The protein below binds the small molecule below.
Small molecule (SMILES): C[C@H](NC(=O)[C@H](C)NC(=O)[C@@H](N)CCCCN)C(=O)N[C@@H](CCCN=C(N)N)C(=O)N[C@@H](CCCCN(C)C)C(=O)N[C@@H](CO)C(=O)N[C@@H](C)C(=O)N1CCC[C@H]1C=O

Sequence of chain 1.A:
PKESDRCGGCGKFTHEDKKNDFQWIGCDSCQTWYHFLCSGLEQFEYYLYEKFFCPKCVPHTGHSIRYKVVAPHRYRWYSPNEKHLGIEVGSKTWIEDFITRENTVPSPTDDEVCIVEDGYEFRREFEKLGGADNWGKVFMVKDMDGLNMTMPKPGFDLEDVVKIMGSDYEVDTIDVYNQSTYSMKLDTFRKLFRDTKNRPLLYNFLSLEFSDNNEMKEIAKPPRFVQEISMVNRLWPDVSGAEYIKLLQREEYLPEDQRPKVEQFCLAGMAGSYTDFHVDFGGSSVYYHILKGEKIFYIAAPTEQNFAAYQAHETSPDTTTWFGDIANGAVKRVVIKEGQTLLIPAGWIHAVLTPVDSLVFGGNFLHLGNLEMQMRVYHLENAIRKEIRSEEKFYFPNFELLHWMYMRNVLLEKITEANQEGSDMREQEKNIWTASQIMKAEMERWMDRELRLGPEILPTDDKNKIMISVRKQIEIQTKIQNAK

Binding-site contacts:
Ligand atom CB contacts residue PHE428 of chain 1.A at 3.6 Å (hydrophobic).
Ligand atom CH1 contacts residue OGA1 of chain 1.G at 3.0 Å.
Ligand atom CD contacts residue ASN398 of chain 1.A at 3.3 Å.
Ligand atom CA contacts residue SER241 of chain 1.A at 3.7 Å.
Ligand atom CH1 contacts residue ASP314 of chain 1.A at 2.9 Å.
Ligand atom NZ contacts residue OGA1 of chain 1.G at 2.6 Å (h-bond).
Ligand atom O contacts residue THR215 of chain 1.A at 2.9 Å (h-bond).
Ligand atom NH1 contacts residue TYR344 of chain 1.A at 3.6 Å (h-bond).
Ligand atom CE contacts residue LEU240 of chain 1.A at 3.4 Å (hydrophobic).
Ligand atom OG contacts residue LYS427 of chain 1.A at 3.3 Å.
Ligand atom CD contacts residue THR215 of chain 1.A at 3.5 Å.
Ligand atom N contacts residue LYS427 of chain 1.A at 2.9 Å (salt-bridge).
Ligand atom CH2 contacts residue OGA1 of chain 1.G at 3.1 Å.
Ligand atom NZ contacts residue ASN398 of chain 1.A at 3.7 Å.
Ligand atom NH2 contacts residue GLU348 of chain 1.A at 3.1 Å (salt-bridge).
Ligand atom CE contacts residue GLN77 of chain 1.A at 3.2 Å.
Ligand atom C contacts residue ILE208 of chain 1.A at 3.7 Å (hydrophobic).
Ligand atom CB contacts residue GLN213 of chain 1.A at 3.4 Å.
Ligand atom O contacts residue SER214 of chain 1.A at 3.2 Å.
Ligand atom CE contacts residue THR215 of chain 1.A at 3.6 Å.
Ligand atom O contacts residue SER241 of chain 1.A at 3.0 Å.
Ligand atom O contacts residue PHE428 of chain 1.A at 3.5 Å.
Ligand atom CZ contacts residue HIS312 of chain 1.A at 3.7 Å.
Ligand atom O contacts residue PHE428 of chain 1.A at 3.4 Å.
Ligand atom CD contacts residue LYS427 of chain 1.A at 3.1 Å.
Ligand atom O contacts residue LYS427 of chain 1.A at 3.5 Å (salt-bridge).
Ligand atom N contacts residue SER241 of chain 1.A at 3.0 Å (h-bond).
Ligand atom CH1 contacts residue ASN398 of chain 1.A at 2.8 Å.
Ligand atom C contacts residue LYS427 of chain 1.A at 3.7 Å.
Ligand atom O contacts residue PHE428 of chain 1.A at 3.3 Å.
Ligand atom NH2 contacts residue PHE311 of chain 1.A at 3.3 Å (h-bond).
Ligand atom CB contacts residue THR215 of chain 1.A at 3.7 Å.
Ligand atom N contacts residue GLN213 of chain 1.A at 3.6 Å.
Ligand atom CB contacts residue SER241 of chain 1.A at 3.6 Å.
Ligand atom CB contacts residue VAL296 of chain 1.A at 3.6 Å (hydrophobic).
Ligand atom CG contacts residue GLU425 of chain 1.A at 3.0 Å.
Ligand atom NZ contacts residue GLN77 of chain 1.A at 3.1 Å (h-bond).
Ligand atom OG contacts residue ASP206 of chain 1.A at 2.9 Å (salt-bridge).
Ligand atom O contacts residue THR215 of chain 1.A at 3.0 Å (h-bond).
Ligand atom NH1 contacts residue GLU348 of chain 1.A at 3.5 Å (salt-bridge).